Binding-site contacts:
Ligand atom P1 contacts residue ARG457 of chain 1.T at 3.1 Å.
Ligand atom O3 contacts residue ALA482 of chain 1.T at 3.5 Å (h-bond).
Ligand atom P1 contacts residue LYS454 of chain 1.T at 3.3 Å.
Ligand atom O5P contacts residue ASN402 of chain 1.T at 2.5 Å (h-bond).
Ligand atom O4 contacts residue HIS481 of chain 1.T at 3.3 Å.
Ligand atom O1 contacts residue GLY488 of chain 1.T at 3.6 Å (h-bond).
Ligand atom O4 contacts residue LEU400 of chain 1.T at 2.6 Å (h-bond).
Ligand atom P2 contacts residue ASN402 of chain 1.T at 3.6 Å.
Ligand atom O2P contacts residue ASN402 of chain 1.T at 3.2 Å (h-bond).
Ligand atom O4P contacts residue SER406 of chain 1.T at 2.7 Å (h-bond).
Ligand atom O3 contacts residue LEU400 of chain 1.T at 3.6 Å.
Ligand atom O5P contacts residue THR403 of chain 1.T at 2.7 Å (h-bond).
Ligand atom O3 contacts residue HIS481 of chain 1.T at 3.4 Å.
Ligand atom C6 contacts residue LEU400 of chain 1.T at 3.1 Å (hydrophobic).
Ligand atom O4P contacts residue SER401 of chain 1.T at 2.3 Å (h-bond).
Ligand atom O4P contacts residue ARG405 of chain 1.T at 3.8 Å.
Ligand atom C5 contacts residue LEU400 of chain 1.T at 3.5 Å (hydrophobic).
Ligand atom O3P contacts residue LYS454 of chain 1.T at 3.6 Å (salt-bridge).
Ligand atom O4 contacts residue ALA490 of chain 1.T at 3.8 Å.
Ligand atom C1 contacts residue ALA482 of chain 1.T at 3.6 Å (hydrophobic).
Ligand atom O4P contacts residue THR403 of chain 1.T at 3.9 Å.
Ligand atom O2 contacts residue ASN402 of chain 1.T at 3.6 Å.
Ligand atom O6 contacts residue SER406 of chain 1.T at 3.6 Å.
Ligand atom P2 contacts residue SER406 of chain 1.T at 3.6 Å.
Ligand atom O3P contacts residue ARG457 of chain 1.T at 3.9 Å.
Ligand atom C6 contacts residue SER406 of chain 1.T at 3.7 Å.
Ligand atom O1P contacts residue ARG457 of chain 1.T at 2.2 Å (salt-bridge).
Ligand atom C3 contacts residue ALA482 of chain 1.T at 3.5 Å (hydrophobic).
Ligand atom C4 contacts residue LEU400 of chain 1.T at 3.1 Å (hydrophobic).
Ligand atom O5P contacts residue SER401 of chain 1.T at 3.4 Å (h-bond).
Ligand atom C1 contacts residue LYS454 of chain 1.T at 3.8 Å.
Ligand atom O6P contacts residue THR403 of chain 1.T at 3.0 Å (h-bond).
Ligand atom C6 contacts residue SER401 of chain 1.T at 3.7 Å.
Ligand atom O2P contacts residue ARG457 of chain 1.T at 2.3 Å (salt-bridge).
Ligand atom O1P contacts residue LYS454 of chain 1.T at 2.1 Å (salt-bridge).
Ligand atom P2 contacts residue SER401 of chain 1.T at 3.4 Å.
Ligand atom O6P contacts residue ARG405 of chain 1.T at 2.8 Å (salt-bridge).
Ligand atom P2 contacts residue THR403 of chain 1.T at 3.7 Å.
Ligand atom O3 contacts residue LYS454 of chain 1.T at 3.0 Å (salt-bridge).
Ligand atom O4P contacts residue ASN402 of chain 1.T at 3.8 Å.

A protein and the small-molecule ligand that binds it are described below.
Small molecule (SMILES): O=P(O)(O)OC[C@H]1O[C@@](CO)(OP(=O)(O)O)[C@@H](O)[C@@H]1O

Sequence of chain 1.T:
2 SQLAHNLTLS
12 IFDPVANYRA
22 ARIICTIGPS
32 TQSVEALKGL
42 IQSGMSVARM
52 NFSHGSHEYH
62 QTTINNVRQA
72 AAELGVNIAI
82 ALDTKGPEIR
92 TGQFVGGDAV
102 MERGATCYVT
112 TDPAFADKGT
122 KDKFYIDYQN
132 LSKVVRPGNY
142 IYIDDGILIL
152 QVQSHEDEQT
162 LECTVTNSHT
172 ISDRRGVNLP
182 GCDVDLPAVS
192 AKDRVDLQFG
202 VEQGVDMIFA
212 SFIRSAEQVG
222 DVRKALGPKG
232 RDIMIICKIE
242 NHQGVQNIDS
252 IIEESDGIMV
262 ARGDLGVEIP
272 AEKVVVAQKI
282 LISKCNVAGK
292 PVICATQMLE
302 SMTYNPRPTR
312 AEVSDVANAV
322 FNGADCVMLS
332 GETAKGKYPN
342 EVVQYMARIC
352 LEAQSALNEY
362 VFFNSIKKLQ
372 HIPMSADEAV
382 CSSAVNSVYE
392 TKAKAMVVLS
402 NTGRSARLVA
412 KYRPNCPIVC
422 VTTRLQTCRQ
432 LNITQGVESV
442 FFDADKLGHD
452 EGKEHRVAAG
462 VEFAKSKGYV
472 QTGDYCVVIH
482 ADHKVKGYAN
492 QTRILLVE